A small-molecule ligand and the protein it binds are described below.
Small molecule (SMILES): CC(C)(O)C(=O)SCCNC(=O)CCNC(=O)[C@H](O)C(C)(C)COP(=O)(O)OP(=O)(O)OC[C@H]1O[C@@H](n2cnc3c(N)ncnc32)[C@H](O)[C@@H]1OP(=O)(O)O

Sequence of chain 1.A:
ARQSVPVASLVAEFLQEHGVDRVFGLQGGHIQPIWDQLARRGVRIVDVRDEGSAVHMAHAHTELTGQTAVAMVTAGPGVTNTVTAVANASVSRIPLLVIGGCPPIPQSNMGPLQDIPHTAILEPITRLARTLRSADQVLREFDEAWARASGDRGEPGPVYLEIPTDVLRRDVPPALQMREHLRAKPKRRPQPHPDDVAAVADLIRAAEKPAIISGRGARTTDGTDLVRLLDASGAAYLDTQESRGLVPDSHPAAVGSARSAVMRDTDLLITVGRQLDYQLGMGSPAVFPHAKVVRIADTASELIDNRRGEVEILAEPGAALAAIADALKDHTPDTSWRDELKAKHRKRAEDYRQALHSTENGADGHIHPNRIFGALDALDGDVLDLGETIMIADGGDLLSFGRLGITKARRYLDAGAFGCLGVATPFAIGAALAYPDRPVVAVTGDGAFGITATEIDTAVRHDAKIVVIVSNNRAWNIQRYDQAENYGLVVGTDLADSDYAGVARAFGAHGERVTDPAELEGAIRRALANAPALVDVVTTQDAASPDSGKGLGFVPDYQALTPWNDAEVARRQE

Sequence of chain 1.B:
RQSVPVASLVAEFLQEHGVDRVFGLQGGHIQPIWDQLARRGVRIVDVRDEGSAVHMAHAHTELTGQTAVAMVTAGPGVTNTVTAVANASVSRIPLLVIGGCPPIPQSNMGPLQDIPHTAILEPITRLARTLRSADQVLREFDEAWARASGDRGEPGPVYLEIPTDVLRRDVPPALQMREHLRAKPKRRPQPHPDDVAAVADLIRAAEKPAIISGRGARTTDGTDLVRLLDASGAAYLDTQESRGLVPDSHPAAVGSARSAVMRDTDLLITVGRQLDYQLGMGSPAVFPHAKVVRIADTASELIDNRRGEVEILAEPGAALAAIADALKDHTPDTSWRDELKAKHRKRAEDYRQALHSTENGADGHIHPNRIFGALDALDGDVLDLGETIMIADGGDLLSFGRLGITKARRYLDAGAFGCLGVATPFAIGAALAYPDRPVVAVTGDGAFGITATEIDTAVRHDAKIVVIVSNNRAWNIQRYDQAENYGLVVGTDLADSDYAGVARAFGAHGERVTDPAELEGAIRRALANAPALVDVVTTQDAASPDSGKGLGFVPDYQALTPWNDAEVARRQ

Binding-site contacts:
Ligand atom CEP contacts residue GLN304 of chain 1.B at 3.6 Å.
Ligand atom O5A contacts residue LYS575 of chain 1.B at 2.5 Å (salt-bridge).
Ligand atom O7A contacts residue SER285 of chain 1.B at 3.0 Å (h-bond).
Ligand atom C4 contacts residue LEU138 of chain 1.A at 3.6 Å (hydrophobic).
Ligand atom C4A contacts residue SER282 of chain 1.B at 3.6 Å.
Ligand atom O3 contacts residue GLY54 of chain 1.A at 3.0 Å (h-bond).
Ligand atom C8A contacts residue GLY281 of chain 1.B at 3.1 Å.
Ligand atom C2A contacts residue SER282 of chain 1.B at 3.7 Å.
Ligand atom C2 contacts residue GLN504 of chain 1.B at 3.0 Å.
Ligand atom CAP contacts residue ASP572 of chain 1.B at 3.6 Å.
Ligand atom O4B contacts residue LEU429 of chain 1.B at 3.6 Å.
Ligand atom O2A contacts residue ARG428 of chain 1.B at 3.0 Å (salt-bridge).
Ligand atom O2B contacts residue ALA283 of chain 1.B at 3.6 Å (h-bond).
Ligand atom O3 contacts residue TPW1 of chain 1.H at 3.6 Å.
Ligand atom N1A contacts residue TYR377 of chain 1.B at 3.6 Å.
Ligand atom N9A contacts residue SER282 of chain 1.B at 3.7 Å.
Ligand atom C1 contacts residue TPW1 of chain 1.H at 3.4 Å.
Ligand atom O2B contacts residue SER282 of chain 1.B at 3.1 Å.
Ligand atom N3A contacts residue SER282 of chain 1.B at 3.5 Å.
Ligand atom C7P contacts residue LEU577 of chain 1.B at 3.6 Å (hydrophobic).
Ligand atom C4 contacts residue LEU577 of chain 1.B at 3.6 Å (hydrophobic).
Ligand atom O9A contacts residue SER285 of chain 1.B at 2.7 Å (h-bond).
Ligand atom O9P contacts residue GLN266 of chain 1.B at 2.9 Å (h-bond).
Ligand atom P3B contacts residue SER285 of chain 1.B at 3.6 Å.
Ligand atom O4A contacts residue ARG284 of chain 1.B at 3.0 Å (salt-bridge).
Ligand atom O8A contacts residue ARG373 of chain 1.B at 3.3 Å (salt-bridge).
Ligand atom O1 contacts residue GLN139 of chain 1.A at 3.2 Å (h-bond).
Ligand atom CAP contacts residue ARG428 of chain 1.B at 3.5 Å.
Ligand atom O7A contacts residue ARG284 of chain 1.B at 3.4 Å (salt-bridge).
Ligand atom O3B contacts residue ARG373 of chain 1.B at 3.5 Å (salt-bridge).
Ligand atom O2B contacts residue GLY281 of chain 1.B at 3.6 Å.
Ligand atom O5P contacts residue GLY444 of chain 1.B at 3.3 Å.
Ligand atom N1A contacts residue ALA374 of chain 1.B at 3.6 Å.
Ligand atom O7A contacts residue ARG373 of chain 1.B at 3.5 Å (salt-bridge).
Ligand atom O2B contacts residue ARG284 of chain 1.B at 3.1 Å (salt-bridge).
Ligand atom O9P contacts residue GLN304 of chain 1.B at 3.4 Å (h-bond).
Ligand atom OAP contacts residue ASP572 of chain 1.B at 2.7 Å (salt-bridge).
Ligand atom N7A contacts residue GLY281 of chain 1.B at 3.4 Å (h-bond).
Ligand atom O1 contacts residue TPW1 of chain 1.H at 3.3 Å (h-bond).
Ligand atom O3A contacts residue ARG284 of chain 1.B at 3.3 Å.